Sequence of chain 1.C:
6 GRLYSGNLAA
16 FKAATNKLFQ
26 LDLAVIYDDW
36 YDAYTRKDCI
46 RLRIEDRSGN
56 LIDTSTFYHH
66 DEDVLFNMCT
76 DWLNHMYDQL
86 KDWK

Sequence of chain 1.H:
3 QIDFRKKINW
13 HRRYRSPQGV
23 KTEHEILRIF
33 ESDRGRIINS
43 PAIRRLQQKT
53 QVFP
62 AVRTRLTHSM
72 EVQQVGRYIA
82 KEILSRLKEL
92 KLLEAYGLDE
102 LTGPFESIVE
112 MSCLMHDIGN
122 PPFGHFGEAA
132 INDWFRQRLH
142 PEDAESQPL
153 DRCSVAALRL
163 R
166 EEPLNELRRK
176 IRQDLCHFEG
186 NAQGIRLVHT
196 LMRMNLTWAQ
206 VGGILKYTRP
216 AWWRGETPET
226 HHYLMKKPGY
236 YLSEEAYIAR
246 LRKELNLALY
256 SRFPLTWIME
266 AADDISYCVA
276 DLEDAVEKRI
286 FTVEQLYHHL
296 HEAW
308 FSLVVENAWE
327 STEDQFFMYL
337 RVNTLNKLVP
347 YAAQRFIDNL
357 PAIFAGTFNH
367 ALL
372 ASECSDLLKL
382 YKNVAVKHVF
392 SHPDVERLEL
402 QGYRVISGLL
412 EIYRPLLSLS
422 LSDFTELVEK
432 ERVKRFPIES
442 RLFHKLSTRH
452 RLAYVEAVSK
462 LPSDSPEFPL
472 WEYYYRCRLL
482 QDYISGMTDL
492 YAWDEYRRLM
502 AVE

The small molecule below binds the protein below.
Small molecule (SMILES): Nc1nc2c(ncn2[C@H]2C[C@H](O)[C@@H](CO[P](=O)(O)O[P](=O)(O)OP(=O)(O)O)O2)c(=O)[nH]1

Binding-site contacts:
Ligand atom PB contacts residue GLY6 of chain 1.C at 3.9 Å.
Ligand atom N7 contacts residue ARG7 of chain 1.C at 3.4 Å (salt-bridge).
Ligand atom O2G contacts residue ASN186 of chain 1.H at 3.8 Å.
Ligand atom N3 contacts residue ARG7 of chain 1.C at 3.4 Å (salt-bridge).
Ligand atom O5' contacts residue TYR272 of chain 1.H at 3.4 Å.
Ligand atom C4 contacts residue ARG7 of chain 1.C at 3.4 Å.
Ligand atom C2 contacts residue GLU400 of chain 1.H at 3.8 Å.
Ligand atom O2A contacts residue TYR272 of chain 1.H at 2.6 Å (h-bond).
Ligand atom O3G contacts residue TYR212 of chain 1.H at 3.7 Å.
Ligand atom C6 contacts residue PHE391 of chain 1.H at 3.8 Å (hydrophobic).
Ligand atom O2A contacts residue ARG7 of chain 1.C at 3.2 Å (salt-bridge).
Ligand atom PA contacts residue TYR272 of chain 1.H at 3.7 Å.
Ligand atom PA contacts residue GLY6 of chain 1.C at 3.6 Å.
Ligand atom N2 contacts residue VAL396 of chain 1.H at 3.7 Å.
Ligand atom O1A contacts residue ARG7 of chain 1.C at 3.4 Å (salt-bridge).
Ligand atom O1B contacts residue ASP268 of chain 1.H at 3.6 Å (salt-bridge).
Ligand atom N1 contacts residue ARG7 of chain 1.C at 3.4 Å (salt-bridge).
Ligand atom O3A contacts residue GLY6 of chain 1.C at 3.1 Å (h-bond).
Ligand atom N2 contacts residue GLU400 of chain 1.H at 3.0 Å (salt-bridge).
Ligand atom C6 contacts residue ARG7 of chain 1.C at 3.5 Å.
Ligand atom O4' contacts residue ARG7 of chain 1.C at 3.3 Å (salt-bridge).
Ligand atom C5 contacts residue PHE391 of chain 1.H at 3.6 Å (hydrophobic).
Ligand atom C4 contacts residue PHE391 of chain 1.H at 3.8 Å (hydrophobic).
Ligand atom O3G contacts residue LYS232 of chain 1.H at 3.5 Å (salt-bridge).
Ligand atom N7 contacts residue PHE391 of chain 1.H at 3.7 Å.
Ligand atom O3' contacts residue GLN53 of chain 1.H at 3.6 Å.
Ligand atom C8 contacts residue TYR272 of chain 1.H at 3.5 Å (hydrophobic).
Ligand atom C2 contacts residue ARG7 of chain 1.C at 3.6 Å.
Ligand atom O1G contacts residue TYR212 of chain 1.H at 3.9 Å.
Ligand atom O2A contacts residue GLY6 of chain 1.C at 2.9 Å (h-bond).
Ligand atom N9 contacts residue ARG7 of chain 1.C at 3.6 Å.
Ligand atom C3' contacts residue TYR272 of chain 1.H at 3.6 Å (hydrophobic).
Ligand atom N1 contacts residue GLU400 of chain 1.H at 3.7 Å.
Ligand atom O1G contacts residue LYS211 of chain 1.H at 3.2 Å (salt-bridge).
Ligand atom C8 contacts residue PHE391 of chain 1.H at 3.6 Å (hydrophobic).
Ligand atom O3B contacts residue GLY6 of chain 1.C at 3.7 Å.
Ligand atom C5 contacts residue ARG7 of chain 1.C at 3.4 Å.
Ligand atom C8 contacts residue ARG7 of chain 1.C at 3.6 Å.
Ligand atom N9 contacts residue PHE391 of chain 1.H at 3.7 Å.
Ligand atom O3' contacts residue TYR272 of chain 1.H at 3.5 Å (h-bond).